A small-molecule ligand and the protein it binds are described below.
Small molecule (SMILES): Nc1nc2ncn(CCNC(CO)CO)c2c(=O)[nH]1

Binding-site contacts:
Ligand atom N9 contacts residue THR242 of chain 1.A at 2.8 Å (h-bond).
Ligand atom C8 contacts residue ALA117 of chain 1.A at 3.5 Å (hydrophobic).
Ligand atom C2 contacts residue ASN243 of chain 1.A at 3.6 Å.
Ligand atom C16 contacts residue TYR88 of chain 1.A at 3.4 Å (hydrophobic).
Ligand atom N9 contacts residue GLY118 of chain 1.A at 3.6 Å (h-bond).
Ligand atom C10 contacts residue ALA116 of chain 1.A at 3.7 Å (hydrophobic).
Ligand atom O6 contacts residue GLU201 of chain 1.A at 3.1 Å (salt-bridge).
Ligand atom N9 contacts residue ALA117 of chain 1.A at 3.4 Å.
Ligand atom O17 contacts residue PO41 of chain 1.D at 2.6 Å (h-bond).
Ligand atom C8 contacts residue ALA116 of chain 1.A at 3.4 Å (hydrophobic).
Ligand atom C6 contacts residue PHE200 of chain 1.A at 3.7 Å (hydrophobic).
Ligand atom O15 contacts residue HIS257 of chain 1.A at 3.0 Å (h-bond).
Ligand atom C14 contacts residue PHE200 of chain 1.A at 3.8 Å (hydrophobic).
Ligand atom N3 contacts residue ASN243 of chain 1.A at 2.6 Å (h-bond).
Ligand atom C5 contacts residue PHE200 of chain 1.A at 3.8 Å (hydrophobic).
Ligand atom C8 contacts residue THR242 of chain 1.A at 3.6 Å.
Ligand atom O17 contacts residue HIS86 of chain 1.A at 3.5 Å (h-bond).
Ligand atom C16 contacts residue PO41 of chain 1.D at 3.5 Å.
Ligand atom C11 contacts residue MET219 of chain 1.A at 3.6 Å (hydrophobic).
Ligand atom C10 contacts residue GLY218 of chain 1.A at 3.8 Å.
Ligand atom C4 contacts residue ASN243 of chain 1.A at 3.5 Å.
Ligand atom C5 contacts residue GLY118 of chain 1.A at 3.7 Å.
Ligand atom O6 contacts residue MET219 of chain 1.A at 3.5 Å.
Ligand atom N1 contacts residue GLU201 of chain 1.A at 2.8 Å (salt-bridge).
Ligand atom C4 contacts residue GLY118 of chain 1.A at 3.5 Å.
Ligand atom N7 contacts residue ALA116 of chain 1.A at 3.8 Å.
Ligand atom N2 contacts residue VAL245 of chain 1.A at 3.6 Å.
Ligand atom N12 contacts residue PO41 of chain 1.D at 3.7 Å.
Ligand atom N1 contacts residue PHE200 of chain 1.A at 3.5 Å.
Ligand atom C16 contacts residue SER33 of chain 1.A at 3.7 Å.
Ligand atom C14 contacts residue HIS257 of chain 1.A at 3.3 Å.
Ligand atom O17 contacts residue SER33 of chain 1.A at 3.5 Å (h-bond).
Ligand atom N2 contacts residue ASN243 of chain 1.A at 3.4 Å (h-bond).
Ligand atom C6 contacts residue GLU201 of chain 1.A at 3.7 Å.
Ligand atom O15 contacts residue VAL260 of chain 1.A at 3.6 Å.
Ligand atom O17 contacts residue TYR88 of chain 1.A at 2.9 Å (h-bond).
Ligand atom N2 contacts residue GLU201 of chain 1.A at 3.5 Å (salt-bridge).
Ligand atom C2 contacts residue GLU201 of chain 1.A at 3.6 Å.
Ligand atom N3 contacts residue GLY118 of chain 1.A at 3.5 Å.
Ligand atom N9 contacts residue ASN243 of chain 1.A at 3.7 Å.

Sequence of chain 1.A:
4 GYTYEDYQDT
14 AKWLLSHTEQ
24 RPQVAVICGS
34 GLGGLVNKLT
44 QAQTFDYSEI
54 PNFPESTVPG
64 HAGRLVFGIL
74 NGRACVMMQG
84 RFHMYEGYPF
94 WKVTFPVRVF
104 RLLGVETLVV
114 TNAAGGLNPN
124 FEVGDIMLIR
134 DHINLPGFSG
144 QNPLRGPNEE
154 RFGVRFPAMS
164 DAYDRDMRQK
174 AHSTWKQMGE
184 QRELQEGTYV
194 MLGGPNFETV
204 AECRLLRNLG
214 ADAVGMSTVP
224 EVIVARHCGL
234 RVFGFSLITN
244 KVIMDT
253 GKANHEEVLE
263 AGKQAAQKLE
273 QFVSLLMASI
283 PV